Binding-site contacts:
Ligand atom O contacts residue TRP175 of chain 1.C at 3.4 Å.
Ligand atom OH contacts residue TYR72 of chain 1.C at 3.5 Å.
Ligand atom O contacts residue GLU176 of chain 1.C at 2.8 Å (salt-bridge).
Ligand atom N contacts residue GLU176 of chain 1.C at 2.7 Å (salt-bridge).
Ligand atom CD contacts residue PHE159 of chain 1.C at 3.4 Å (hydrophobic).
Ligand atom O contacts residue ILE163 of chain 1.C at 2.8 Å (h-bond).
Ligand atom O contacts residue SER178 of chain 1.C at 3.1 Å (h-bond).
Ligand atom N contacts residue THR165 of chain 1.C at 3.1 Å (h-bond).
Ligand atom OH contacts residue ASN75 of chain 1.C at 3.4 Å (h-bond).
Ligand atom CD2 contacts residue TYR164 of chain 1.C at 3.4 Å (hydrophobic).
Ligand atom O contacts residue TYR72 of chain 1.C at 2.6 Å (h-bond).
Ligand atom C contacts residue ASP66 of chain 1.C at 2.9 Å.
Ligand atom O contacts residue TYR164 of chain 1.C at 3.5 Å.
Ligand atom CA contacts residue GLU176 of chain 1.C at 3.3 Å.
Ligand atom O contacts residue THR165 of chain 1.C at 3.0 Å (h-bond).
Ligand atom O contacts residue ASP66 of chain 1.C at 2.4 Å (salt-bridge).
Ligand atom CG contacts residue GLU68 of chain 1.C at 3.2 Å.
Ligand atom CB contacts residue GLU68 of chain 1.C at 3.2 Å.
Ligand atom CA contacts residue TYR72 of chain 1.C at 3.5 Å (hydrophobic).
Ligand atom CA contacts residue ILE163 of chain 1.C at 3.4 Å (hydrophobic).
Ligand atom OG contacts residue LYS167 of chain 1.C at 3.4 Å.
Ligand atom CB contacts residue LEU162 of chain 1.C at 3.5 Å (hydrophobic).
Ligand atom N contacts residue ILE163 of chain 1.C at 3.0 Å (h-bond).
Ligand atom N contacts residue TYR46 of chain 1.C at 3.4 Å.
Ligand atom C contacts residue GLU176 of chain 1.C at 3.5 Å.
Ligand atom CE2 contacts residue TYR164 of chain 1.C at 3.2 Å (hydrophobic).
Ligand atom O contacts residue LEU162 of chain 1.C at 3.5 Å.
Ligand atom O contacts residue TYR72 of chain 1.C at 3.5 Å.
Ligand atom C contacts residue GLU68 of chain 1.C at 3.5 Å.
Ligand atom OG contacts residue ASP160 of chain 1.C at 2.9 Å (salt-bridge).
Ligand atom CB contacts residue SER178 of chain 1.C at 3.3 Å.
Ligand atom CA contacts residue ASP66 of chain 1.C at 2.9 Å.
Ligand atom N contacts residue LEU161 of chain 1.C at 3.3 Å (h-bond).
Ligand atom NE1 contacts residue TYR164 of chain 1.C at 3.4 Å.
Ligand atom N contacts residue TYR164 of chain 1.C at 3.5 Å.
Ligand atom O contacts residue GLU68 of chain 1.C at 2.6 Å (salt-bridge).
Ligand atom CB contacts residue ASP66 of chain 1.C at 3.1 Å.
Ligand atom CB contacts residue TRP175 of chain 1.C at 3.4 Å (hydrophobic).
Ligand atom CA contacts residue LEU161 of chain 1.C at 3.5 Å (hydrophobic).
Ligand atom CE2 contacts residue VAL171 of chain 1.C at 3.5 Å (hydrophobic).

Sequence of chain 1.C:
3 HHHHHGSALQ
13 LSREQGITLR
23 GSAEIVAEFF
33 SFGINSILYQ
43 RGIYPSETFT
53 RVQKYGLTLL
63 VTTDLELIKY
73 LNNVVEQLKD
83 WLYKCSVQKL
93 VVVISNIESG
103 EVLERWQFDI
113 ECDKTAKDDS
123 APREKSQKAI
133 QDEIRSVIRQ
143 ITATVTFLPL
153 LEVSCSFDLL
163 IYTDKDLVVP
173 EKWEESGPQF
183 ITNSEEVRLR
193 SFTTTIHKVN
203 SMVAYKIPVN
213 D

A small-molecule ligand and the protein it binds are described below.
Small molecule (SMILES): C[C@H](NC(=O)[C@H](CCCN=C(N)N)NC(=O)[C@H](CCC(N)=O)NC(=O)[C@@H]1CCCN1C(=O)[C@@H]1CCCN1C(=O)[C@@H]1CCCN1C(=O)[C@H](Cc1ccc(O)cc1)NC(=O)[C@H](CO)NC(=O)[C@H](Cc1ccc(O)cc1)NC(=O)[C@H](CC1=c2ccccc2=NC1)NC(=O)[C@@H](N)CO)C(N)=O